Sequence of chain 1.C:
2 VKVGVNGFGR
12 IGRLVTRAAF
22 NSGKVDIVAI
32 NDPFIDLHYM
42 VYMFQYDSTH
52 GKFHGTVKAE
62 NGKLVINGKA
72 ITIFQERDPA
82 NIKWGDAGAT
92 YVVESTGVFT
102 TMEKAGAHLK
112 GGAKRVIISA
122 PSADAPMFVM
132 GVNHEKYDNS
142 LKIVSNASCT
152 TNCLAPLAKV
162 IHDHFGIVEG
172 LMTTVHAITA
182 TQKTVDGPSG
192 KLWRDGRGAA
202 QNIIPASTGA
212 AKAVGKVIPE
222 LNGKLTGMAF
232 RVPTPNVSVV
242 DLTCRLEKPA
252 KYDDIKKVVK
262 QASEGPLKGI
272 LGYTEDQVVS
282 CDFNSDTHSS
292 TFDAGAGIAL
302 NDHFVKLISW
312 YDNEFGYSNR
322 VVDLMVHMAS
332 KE

A protein and the small-molecule ligand that binds it are described below.
Small molecule (SMILES): c1cnc2c(c1)ccc1cccnc12

Binding-site contacts:
Ligand atom C8 contacts residue PRO267 of chain 1.C at 3.6 Å (hydrophobic).
Ligand atom C7 contacts residue PRO267 of chain 1.C at 4.3 Å (hydrophobic).
Ligand atom C6A contacts residue MET131 of chain 1.C at 4.4 Å (hydrophobic).
Ligand atom N10 contacts residue ILE271 of chain 1.C at 3.9 Å.
Ligand atom C6 contacts residue MET131 of chain 1.C at 4.1 Å (hydrophobic).
Ligand atom C9 contacts residue ILE271 of chain 1.C at 3.3 Å (hydrophobic).
Ligand atom C2 contacts residue ASP324 of chain 1.C at 3.6 Å.
Ligand atom C6 contacts residue HIS135 of chain 1.C at 3.3 Å.
Ligand atom C4A contacts residue MET131 of chain 1.C at 3.6 Å (hydrophobic).
Ligand atom C7 contacts residue GLY132 of chain 1.C at 4.5 Å.
Ligand atom C4 contacts residue MET131 of chain 1.C at 4.0 Å (hydrophobic).
Ligand atom C4 contacts residue ASP324 of chain 1.C at 4.1 Å.
Ligand atom C10 contacts residue MET131 of chain 1.C at 4.4 Å (hydrophobic).
Ligand atom C3 contacts residue VAL327 of chain 1.C at 4.0 Å (hydrophobic).
Ligand atom C7 contacts residue HIS135 of chain 1.C at 4.3 Å.
Ligand atom N10 contacts residue LYS269 of chain 1.C at 4.4 Å.
Ligand atom C6A contacts residue HIS135 of chain 1.C at 4.2 Å.
Ligand atom C9 contacts residue LYS269 of chain 1.C at 3.6 Å.
Ligand atom C1A contacts residue MET131 of chain 1.C at 4.0 Å (hydrophobic).
Ligand atom C8 contacts residue ILE271 of chain 1.C at 3.8 Å (hydrophobic).
Ligand atom C3 contacts residue ASP324 of chain 1.C at 3.6 Å.
Ligand atom N1 contacts residue ASP324 of chain 1.C at 3.8 Å.
Ligand atom C4 contacts residue HIS328 of chain 1.C at 4.4 Å.
Ligand atom C5 contacts residue MET131 of chain 1.C at 3.6 Å (hydrophobic).
Ligand atom C8 contacts residue LYS269 of chain 1.C at 4.3 Å.
Ligand atom C5 contacts residue HIS135 of chain 1.C at 3.6 Å.